A protein and the small-molecule ligand that binds it are described below.
Small molecule (SMILES): CC(C)[C@@H](C=O)NC(=O)[C@H](CCCN=C(N)N)NC(=O)[C@@H]1CCCN1C(=O)[C@H](CCCN=C(N)N)NC(=O)[C@H](CCCCN)NC(=O)[C@@H](N)CCCN=C(N)N

Sequence of chain 1.A:
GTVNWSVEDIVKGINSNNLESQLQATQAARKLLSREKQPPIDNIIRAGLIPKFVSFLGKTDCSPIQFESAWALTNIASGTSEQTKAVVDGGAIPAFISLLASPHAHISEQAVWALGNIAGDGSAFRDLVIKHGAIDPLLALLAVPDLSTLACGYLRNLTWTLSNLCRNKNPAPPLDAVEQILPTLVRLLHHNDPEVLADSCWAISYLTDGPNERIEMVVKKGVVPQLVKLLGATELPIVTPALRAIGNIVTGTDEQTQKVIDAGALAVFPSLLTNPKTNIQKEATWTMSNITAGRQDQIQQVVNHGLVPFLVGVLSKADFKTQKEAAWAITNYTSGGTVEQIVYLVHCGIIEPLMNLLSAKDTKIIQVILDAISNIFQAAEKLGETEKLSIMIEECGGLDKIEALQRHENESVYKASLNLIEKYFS

Binding-site contacts:
Ligand atom CG contacts residue TRP165 of chain 1.A at 3.6 Å (hydrophobic).
Ligand atom CA contacts residue SER130 of chain 1.A at 3.7 Å.
Ligand atom CB contacts residue SER130 of chain 1.A at 3.4 Å.
Ligand atom O contacts residue GLY172 of chain 1.A at 3.5 Å.
Ligand atom NZ contacts residue ASP173 of chain 1.A at 2.7 Å (salt-bridge).
Ligand atom CA contacts residue ASN169 of chain 1.A at 3.2 Å.
Ligand atom CE contacts residue ASP173 of chain 1.A at 3.5 Å.
Ligand atom CD contacts residue GLY131 of chain 1.A at 3.4 Å.
Ligand atom CG contacts residue TRP123 of chain 1.A at 3.4 Å (hydrophobic).
Ligand atom NZ contacts residue THR136 of chain 1.A at 2.9 Å (h-bond).
Ligand atom CD contacts residue ALA129 of chain 1.A at 3.5 Å (hydrophobic).
Ligand atom CB contacts residue SER130 of chain 1.A at 3.6 Å.
Ligand atom NZ contacts residue GLY131 of chain 1.A at 3.2 Å (h-bond).
Ligand atom CB contacts residue ASN169 of chain 1.A at 3.6 Å.
Ligand atom O contacts residue SER86 of chain 1.A at 3.3 Å (h-bond).
Ligand atom CE contacts residue THR136 of chain 1.A at 3.5 Å.
Ligand atom CD contacts residue TRP123 of chain 1.A at 3.5 Å (hydrophobic).
Ligand atom N contacts residue ASN127 of chain 1.A at 2.9 Å (h-bond).
Ligand atom O contacts residue ASN127 of chain 1.A at 3.0 Å (h-bond).
Ligand atom CB contacts residue TRP165 of chain 1.A at 3.5 Å (hydrophobic).
Ligand atom CZ contacts residue ASN209 of chain 1.A at 3.4 Å.
Ligand atom NH1 contacts residue TRP165 of chain 1.A at 3.3 Å.
Ligand atom CA contacts residue ASN127 of chain 1.A at 3.6 Å.
Ligand atom CG1 contacts residue GLU88 of chain 1.A at 3.6 Å.
Ligand atom CD contacts residue GLN162 of chain 1.A at 3.4 Å.
Ligand atom N contacts residue ASN169 of chain 1.A at 2.8 Å (h-bond).
Ligand atom O contacts residue ASN216 of chain 1.A at 3.2 Å (h-bond).
Ligand atom O contacts residue TRP165 of chain 1.A at 3.6 Å.
Ligand atom N contacts residue SER130 of chain 1.A at 3.5 Å.
Ligand atom CG contacts residue GLY172 of chain 1.A at 3.6 Å.
Ligand atom O contacts residue TRP165 of chain 1.A at 2.9 Å (h-bond).
Ligand atom CB contacts residue TRP123 of chain 1.A at 3.4 Å (hydrophobic).
Ligand atom NH2 contacts residue ASN209 of chain 1.A at 2.4 Å (h-bond).
Ligand atom C contacts residue SER130 of chain 1.A at 3.6 Å.
Ligand atom NE contacts residue TRP212 of chain 1.A at 3.5 Å.
Ligand atom NE contacts residue TRP123 of chain 1.A at 3.6 Å.
Ligand atom O contacts residue ASN169 of chain 1.A at 3.1 Å (h-bond).
Ligand atom C contacts residue ASN169 of chain 1.A at 3.5 Å.
Ligand atom NH1 contacts residue GLN162 of chain 1.A at 2.7 Å (h-bond).
Ligand atom O contacts residue TRP123 of chain 1.A at 3.1 Å (h-bond).